The small molecule below binds the protein below.
Small molecule (SMILES): CC(=O)N[C@@H]1[C@@H](O)[C@H](O)[C@@H](CO)O[C@H]1O

Binding-site contacts:
Ligand atom C2 contacts residue ASN296 of chain 1.A at 2.3 Å.
Ligand atom C1 contacts residue ASN296 of chain 1.A at 1.4 Å.
Ligand atom C6 contacts residue ASN296 of chain 1.A at 4.4 Å.
Ligand atom O5 contacts residue ASN296 of chain 1.A at 2.0 Å (h-bond).
Ligand atom C5 contacts residue ASN296 of chain 1.A at 3.4 Å.
Ligand atom O7 contacts residue ASN296 of chain 1.A at 3.4 Å (h-bond).
Ligand atom C4 contacts residue ASN296 of chain 1.A at 3.9 Å.
Ligand atom C3 contacts residue ASN296 of chain 1.A at 3.6 Å.
Ligand atom C8 contacts residue ASN296 of chain 1.A at 4.2 Å.
Ligand atom C7 contacts residue ASN296 of chain 1.A at 3.2 Å.
Ligand atom N2 contacts residue ASN296 of chain 1.A at 2.9 Å (h-bond).

Sequence of chain 1.A:
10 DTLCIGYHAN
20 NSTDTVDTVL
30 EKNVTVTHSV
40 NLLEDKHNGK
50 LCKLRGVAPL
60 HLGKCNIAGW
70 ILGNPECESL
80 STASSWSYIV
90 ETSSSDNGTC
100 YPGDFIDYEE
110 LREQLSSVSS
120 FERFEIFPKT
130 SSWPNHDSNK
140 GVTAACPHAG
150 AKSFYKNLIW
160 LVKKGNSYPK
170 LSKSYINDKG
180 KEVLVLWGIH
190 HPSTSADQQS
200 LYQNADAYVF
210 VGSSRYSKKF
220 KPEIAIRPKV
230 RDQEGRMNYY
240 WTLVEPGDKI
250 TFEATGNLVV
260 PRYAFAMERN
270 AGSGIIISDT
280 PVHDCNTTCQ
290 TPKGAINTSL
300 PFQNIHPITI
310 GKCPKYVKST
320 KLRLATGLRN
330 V